The protein below binds the small molecule below.
Small molecule (SMILES): CC(=O)N[C@H]1[C@H]([C@H](O)[C@H](O)CO)O[C@@](O)(C(=O)O)C[C@@H]1O

Binding-site contacts:
Ligand atom O9 contacts residue TYR90 of chain 2.A at 3.3 Å (h-bond).
Ligand atom C11 contacts residue THR127 of chain 2.A at 3.5 Å.
Ligand atom C5 contacts residue THR127 of chain 2.A at 3.5 Å.
Ligand atom C10 contacts residue THR127 of chain 2.A at 3.6 Å.
Ligand atom C8 contacts residue TYR90 of chain 2.A at 3.8 Å (hydrophobic).
Ligand atom O9 contacts residue VAL178 of chain 2.A at 4.1 Å.
Ligand atom O9 contacts residue ASP182 of chain 2.A at 3.1 Å.
Ligand atom O1B contacts residue SER128 of chain 2.A at 3.5 Å.
Ligand atom C6 contacts residue TRP145 of chain 2.A at 4.2 Å (hydrophobic).
Ligand atom O10 contacts residue PRO186 of chain 2.A at 3.7 Å.
Ligand atom O1A contacts residue ILE218 of chain 2.A at 4.2 Å.
Ligand atom C6 contacts residue THR127 of chain 2.A at 4.1 Å.
Ligand atom C11 contacts residue THR147 of chain 2.A at 3.8 Å.
Ligand atom O1A contacts residue SER128 of chain 2.A at 3.1 Å (h-bond).
Ligand atom O9 contacts residue SER220 of chain 2.A at 3.1 Å (h-bond).
Ligand atom O9 contacts residue HIS175 of chain 2.A at 3.3 Å.
Ligand atom C1 contacts residue SER129 of chain 2.A at 3.6 Å.
Ligand atom O7 contacts residue ASP182 of chain 2.A at 2.7 Å (salt-bridge).
Ligand atom N5 contacts residue THR127 of chain 2.A at 2.7 Å (h-bond).
Ligand atom C9 contacts residue SER220 of chain 2.A at 4.0 Å.
Ligand atom C7 contacts residue ASP182 of chain 2.A at 3.7 Å.
Ligand atom O1B contacts residue ASN137 of chain 2.A at 3.8 Å.
Ligand atom C8 contacts residue ASP182 of chain 2.A at 3.6 Å.
Ligand atom O8 contacts residue TYR90 of chain 2.A at 3.1 Å (h-bond).
Ligand atom C4 contacts residue THR127 of chain 2.A at 3.4 Å.
Ligand atom C7 contacts residue TRP145 of chain 2.A at 3.7 Å (hydrophobic).
Ligand atom O4 contacts residue THR127 of chain 2.A at 3.8 Å.
Ligand atom O8 contacts residue TRP145 of chain 2.A at 3.6 Å.
Ligand atom C9 contacts residue TYR90 of chain 2.A at 3.3 Å (hydrophobic).
Ligand atom O1B contacts residue SER129 of chain 2.A at 2.8 Å (h-bond).
Ligand atom C9 contacts residue ASP182 of chain 2.A at 3.5 Å.
Ligand atom O1A contacts residue SER129 of chain 2.A at 3.6 Å (h-bond).
Ligand atom C9 contacts residue TRP145 of chain 2.A at 3.8 Å (hydrophobic).
Ligand atom C9 contacts residue HIS175 of chain 2.A at 3.3 Å.
Ligand atom C8 contacts residue TRP145 of chain 2.A at 3.9 Å (hydrophobic).
Ligand atom C11 contacts residue GLY126 of chain 2.A at 3.4 Å.
Ligand atom N5 contacts residue TRP145 of chain 2.A at 4.1 Å.
Ligand atom C1 contacts residue SER128 of chain 2.A at 3.8 Å.
Ligand atom C10 contacts residue TRP145 of chain 2.A at 4.2 Å (hydrophobic).
Ligand atom C11 contacts residue TRP145 of chain 2.A at 3.8 Å (hydrophobic).

Sequence of chain 2.A:
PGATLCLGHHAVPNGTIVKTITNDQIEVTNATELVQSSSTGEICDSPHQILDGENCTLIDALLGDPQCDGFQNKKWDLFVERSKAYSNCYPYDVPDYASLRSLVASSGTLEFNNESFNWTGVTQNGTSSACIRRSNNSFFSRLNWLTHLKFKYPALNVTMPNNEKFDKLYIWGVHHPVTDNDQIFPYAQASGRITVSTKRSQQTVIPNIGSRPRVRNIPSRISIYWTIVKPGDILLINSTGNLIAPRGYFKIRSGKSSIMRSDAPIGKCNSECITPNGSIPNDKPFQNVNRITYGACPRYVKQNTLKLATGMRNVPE